Binding-site contacts:
Ligand atom C1 contacts residue ASN479 of chain 1.A at 1.4 Å.
Ligand atom O7 contacts residue ALA475 of chain 1.A at 4.1 Å.
Ligand atom C7 contacts residue ASN479 of chain 1.A at 3.6 Å.
Ligand atom O5 contacts residue ASN479 of chain 1.A at 2.4 Å (h-bond).
Ligand atom C5 contacts residue ASN479 of chain 1.A at 3.7 Å.
Ligand atom C8 contacts residue ASP472 of chain 1.A at 3.4 Å.
Ligand atom O6 contacts residue ASN479 of chain 1.A at 3.8 Å.
Ligand atom C4 contacts residue ASN479 of chain 1.A at 4.2 Å.
Ligand atom C8 contacts residue SER476 of chain 1.A at 4.0 Å.
Ligand atom O7 contacts residue ASN479 of chain 1.A at 3.9 Å.
Ligand atom N2 contacts residue ASN479 of chain 1.A at 2.9 Å (h-bond).
Ligand atom C3 contacts residue ASN479 of chain 1.A at 3.8 Å.
Ligand atom C2 contacts residue ASN479 of chain 1.A at 2.4 Å.

A small-molecule ligand and the protein it binds are described below.
Small molecule (SMILES): CC(=O)N[C@@H]1[C@@H](O)[C@H](O)[C@@H](CO)O[C@H]1O

Sequence of chain 1.A:
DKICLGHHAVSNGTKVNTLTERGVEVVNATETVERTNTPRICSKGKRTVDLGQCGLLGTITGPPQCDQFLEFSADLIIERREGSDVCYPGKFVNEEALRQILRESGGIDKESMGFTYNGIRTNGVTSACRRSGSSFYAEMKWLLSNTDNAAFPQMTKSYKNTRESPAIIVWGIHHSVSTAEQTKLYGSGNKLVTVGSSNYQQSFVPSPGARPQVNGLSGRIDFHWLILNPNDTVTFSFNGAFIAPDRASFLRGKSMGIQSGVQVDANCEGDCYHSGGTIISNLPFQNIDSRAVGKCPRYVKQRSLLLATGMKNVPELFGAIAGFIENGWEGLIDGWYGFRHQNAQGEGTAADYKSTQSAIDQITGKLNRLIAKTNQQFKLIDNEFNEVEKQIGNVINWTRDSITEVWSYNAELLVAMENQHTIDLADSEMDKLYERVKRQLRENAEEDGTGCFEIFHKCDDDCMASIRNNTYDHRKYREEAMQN